Sequence of chain 1.A:
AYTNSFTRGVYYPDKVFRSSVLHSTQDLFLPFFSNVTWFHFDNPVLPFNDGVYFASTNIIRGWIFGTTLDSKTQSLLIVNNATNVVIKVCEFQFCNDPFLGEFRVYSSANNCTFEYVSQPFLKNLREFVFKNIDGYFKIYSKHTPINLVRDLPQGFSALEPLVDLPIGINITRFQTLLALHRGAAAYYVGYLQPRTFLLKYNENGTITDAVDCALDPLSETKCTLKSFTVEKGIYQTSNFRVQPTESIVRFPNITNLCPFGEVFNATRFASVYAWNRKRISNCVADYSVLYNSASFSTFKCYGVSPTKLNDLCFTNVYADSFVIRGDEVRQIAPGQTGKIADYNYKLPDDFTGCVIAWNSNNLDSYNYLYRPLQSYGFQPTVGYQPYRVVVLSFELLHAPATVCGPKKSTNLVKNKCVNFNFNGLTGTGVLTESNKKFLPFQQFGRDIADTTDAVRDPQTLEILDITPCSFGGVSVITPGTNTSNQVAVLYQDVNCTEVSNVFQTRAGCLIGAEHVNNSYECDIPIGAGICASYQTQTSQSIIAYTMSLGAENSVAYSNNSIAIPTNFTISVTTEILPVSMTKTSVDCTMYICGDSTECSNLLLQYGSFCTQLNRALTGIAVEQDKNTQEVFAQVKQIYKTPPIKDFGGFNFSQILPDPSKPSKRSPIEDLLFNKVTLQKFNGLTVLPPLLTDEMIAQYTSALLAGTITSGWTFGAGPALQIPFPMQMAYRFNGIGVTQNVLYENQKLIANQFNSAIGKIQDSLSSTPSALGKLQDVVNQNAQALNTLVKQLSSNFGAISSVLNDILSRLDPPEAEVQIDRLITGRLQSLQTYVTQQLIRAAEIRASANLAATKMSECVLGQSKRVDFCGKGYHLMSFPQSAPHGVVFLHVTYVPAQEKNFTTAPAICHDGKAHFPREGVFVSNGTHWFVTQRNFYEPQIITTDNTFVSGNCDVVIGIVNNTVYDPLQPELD

Binding-site contacts:
Ligand atom C4 contacts residue ASN1055 of chain 1.A at 4.3 Å.
Ligand atom C5 contacts residue ALA687 of chain 1.A at 3.3 Å (hydrophobic).
Ligand atom C8 contacts residue GLU1053 of chain 1.A at 4.3 Å.
Ligand atom C2 contacts residue ASN1055 of chain 1.A at 2.5 Å.
Ligand atom C1 contacts residue ASN1055 of chain 1.A at 1.5 Å.
Ligand atom O7 contacts residue ASN1055 of chain 1.A at 2.8 Å (h-bond).
Ligand atom C3 contacts residue ASN1055 of chain 1.A at 3.8 Å.
Ligand atom C1 contacts residue ALA687 of chain 1.A at 3.9 Å (hydrophobic).
Ligand atom C8 contacts residue ASN1055 of chain 1.A at 4.2 Å.
Ligand atom N2 contacts residue ASN1055 of chain 1.A at 2.9 Å (h-bond).
Ligand atom C7 contacts residue ASN1055 of chain 1.A at 3.0 Å.
Ligand atom O5 contacts residue ASN1055 of chain 1.A at 2.4 Å (h-bond).
Ligand atom C6 contacts residue ALA687 of chain 1.A at 3.9 Å (hydrophobic).
Ligand atom O6 contacts residue ALA687 of chain 1.A at 4.2 Å.
Ligand atom O5 contacts residue ALA687 of chain 1.A at 3.6 Å.
Ligand atom C5 contacts residue ASN1055 of chain 1.A at 3.7 Å.
Ligand atom C4 contacts residue ALA687 of chain 1.A at 4.4 Å (hydrophobic).

A small-molecule ligand and the protein it binds are described below.
Small molecule (SMILES): CC(=O)N[C@H]1[C@H](O[C@H]2[C@H](O)[C@@H](NC(C)=O)CO[C@@H]2CO)O[C@H](CO)[C@@H](O)[C@@H]1O